Sequence of chain 2.A:
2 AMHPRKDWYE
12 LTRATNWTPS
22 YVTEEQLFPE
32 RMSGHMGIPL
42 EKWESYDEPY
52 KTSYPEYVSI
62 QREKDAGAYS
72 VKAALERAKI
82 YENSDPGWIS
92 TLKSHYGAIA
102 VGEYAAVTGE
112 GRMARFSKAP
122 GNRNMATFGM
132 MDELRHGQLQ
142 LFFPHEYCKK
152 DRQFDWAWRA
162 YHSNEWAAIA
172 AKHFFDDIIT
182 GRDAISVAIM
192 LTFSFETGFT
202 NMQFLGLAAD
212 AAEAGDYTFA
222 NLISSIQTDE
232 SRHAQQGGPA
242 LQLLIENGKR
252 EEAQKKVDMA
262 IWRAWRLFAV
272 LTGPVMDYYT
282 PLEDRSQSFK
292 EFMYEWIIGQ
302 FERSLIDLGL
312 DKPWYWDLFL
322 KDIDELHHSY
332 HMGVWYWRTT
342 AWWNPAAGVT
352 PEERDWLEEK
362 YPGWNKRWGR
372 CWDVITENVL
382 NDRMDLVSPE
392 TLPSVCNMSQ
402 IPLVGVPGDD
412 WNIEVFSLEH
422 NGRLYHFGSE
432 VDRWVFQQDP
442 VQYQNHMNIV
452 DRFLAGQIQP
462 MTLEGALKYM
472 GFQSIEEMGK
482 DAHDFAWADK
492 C

A protein and the small-molecule ligand that binds it are described below.
Small molecule (SMILES): Oc1ccc(Br)cc1

Sequence of chain 2.B:
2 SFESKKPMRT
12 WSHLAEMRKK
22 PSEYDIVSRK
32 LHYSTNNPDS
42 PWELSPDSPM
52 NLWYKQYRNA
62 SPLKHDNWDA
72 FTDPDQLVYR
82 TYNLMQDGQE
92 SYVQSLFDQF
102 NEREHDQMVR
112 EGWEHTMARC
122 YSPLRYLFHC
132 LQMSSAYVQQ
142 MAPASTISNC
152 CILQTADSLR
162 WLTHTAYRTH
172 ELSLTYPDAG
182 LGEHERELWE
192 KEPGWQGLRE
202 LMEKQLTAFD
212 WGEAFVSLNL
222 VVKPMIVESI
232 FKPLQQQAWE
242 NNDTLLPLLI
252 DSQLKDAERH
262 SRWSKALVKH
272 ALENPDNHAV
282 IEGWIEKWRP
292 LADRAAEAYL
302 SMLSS

Binding-site contacts:
Ligand atom C5 contacts residue PHE98 of chain 2.B at 3.6 Å (hydrophobic).
Ligand atom C3 contacts residue GLU91 of chain 2.B at 4.5 Å.
Ligand atom C4 contacts residue PHE98 of chain 2.B at 3.5 Å (hydrophobic).
Ligand atom C1 contacts residue PHE98 of chain 2.B at 4.0 Å (hydrophobic).
Ligand atom O1 contacts residue HIS165 of chain 2.B at 3.4 Å (h-bond).
Ligand atom C6 contacts residue PHE98 of chain 2.B at 3.9 Å (hydrophobic).
Ligand atom C4 contacts residue TYR168 of chain 2.B at 4.2 Å (hydrophobic).
Ligand atom C5 contacts residue TYR168 of chain 2.B at 3.1 Å (hydrophobic).
Ligand atom C2 contacts residue GLN95 of chain 2.B at 4.4 Å.
Ligand atom O1 contacts residue PRO56 of chain 2.A at 3.8 Å.
Ligand atom BR4 contacts residue GLN95 of chain 2.B at 3.9 Å.
Ligand atom C3 contacts residue PRO56 of chain 2.A at 4.3 Å (hydrophobic).
Ligand atom C6 contacts residue TYR168 of chain 2.B at 3.5 Å (hydrophobic).
Ligand atom C2 contacts residue GLU91 of chain 2.B at 3.3 Å.
Ligand atom C3 contacts residue GLN95 of chain 2.B at 3.3 Å.
Ligand atom C6 contacts residue PRO56 of chain 2.A at 4.4 Å (hydrophobic).
Ligand atom C1 contacts residue HIS165 of chain 2.B at 4.1 Å.
Ligand atom BR4 contacts residue MET3 of chain 2.A at 2.8 Å.
Ligand atom C2 contacts residue PHE98 of chain 2.B at 4.2 Å (hydrophobic).
Ligand atom C3 contacts residue PHE98 of chain 2.B at 3.9 Å (hydrophobic).
Ligand atom BR4 contacts residue PHE98 of chain 2.B at 4.0 Å.
Ligand atom C1 contacts residue PRO56 of chain 2.A at 3.7 Å (hydrophobic).
Ligand atom BR4 contacts residue TYR168 of chain 2.B at 3.6 Å.
Ligand atom C4 contacts residue GLN95 of chain 2.B at 4.0 Å.
Ligand atom C2 contacts residue PRO56 of chain 2.A at 3.7 Å (hydrophobic).
Ligand atom O1 contacts residue THR164 of chain 2.B at 3.7 Å.
Ligand atom C1 contacts residue GLU91 of chain 2.B at 3.7 Å.
Ligand atom O1 contacts residue GLU91 of chain 2.B at 3.3 Å (salt-bridge).
Ligand atom C2 contacts residue VAL94 of chain 2.B at 4.3 Å (hydrophobic).